Binding-site contacts:
Ligand atom OBN contacts residue PRO56 of chain 1.A at 3.8 Å.
Ligand atom CAE contacts residue VAL116 of chain 1.A at 3.8 Å (hydrophobic).
Ligand atom OAG contacts residue LEU62 of chain 1.A at 3.6 Å.
Ligand atom CBH contacts residue ASN110 of chain 1.A at 3.7 Å.
Ligand atom NAT contacts residue LEU64 of chain 1.A at 3.6 Å.
Ligand atom CAU contacts residue ASN110 of chain 1.A at 3.7 Å.
Ligand atom CAU contacts residue HIS114 of chain 1.A at 3.7 Å.
Ligand atom CBC contacts residue HIS114 of chain 1.A at 3.6 Å.
Ligand atom CAJ contacts residue LEU62 of chain 1.A at 3.8 Å (hydrophobic).
Ligand atom CBE contacts residue TRP51 of chain 1.A at 3.8 Å (hydrophobic).
Ligand atom CAE contacts residue VAL57 of chain 1.A at 3.5 Å (hydrophobic).
Ligand atom CBE contacts residue PRO52 of chain 1.A at 3.7 Å (hydrophobic).
Ligand atom NAV contacts residue ASN110 of chain 1.A at 2.7 Å (h-bond).
Ligand atom CBE contacts residue VAL116 of chain 1.A at 3.8 Å (hydrophobic).
Ligand atom OAM contacts residue ASN110 of chain 1.A at 3.4 Å (h-bond).
Ligand atom OBN contacts residue VAL57 of chain 1.A at 3.7 Å.
Ligand atom CAE contacts residue PRO52 of chain 1.A at 3.6 Å (hydrophobic).
Ligand atom CAC contacts residue VAL116 of chain 1.A at 3.8 Å (hydrophobic).
Ligand atom CAH contacts residue ASN110 of chain 1.A at 3.7 Å.
Ligand atom CAS contacts residue LEU64 of chain 1.A at 3.6 Å (hydrophobic).
Ligand atom CAQ contacts residue TRP51 of chain 1.A at 3.5 Å (hydrophobic).
Ligand atom CAK contacts residue ASN110 of chain 1.A at 3.5 Å.
Ligand atom NAV contacts residue HIS114 of chain 1.A at 3.8 Å.
Ligand atom CBI contacts residue PRO111 of chain 1.A at 3.5 Å (hydrophobic).
Ligand atom OAM contacts residue CYS106 of chain 1.A at 3.6 Å.
Ligand atom FBD contacts residue FMT1 of chain 1.J at 3.6 Å.
Ligand atom CBB contacts residue HIS114 of chain 1.A at 3.7 Å.
Ligand atom CAL contacts residue PRO52 of chain 1.A at 3.7 Å (hydrophobic).
Ligand atom CAP contacts residue TRP51 of chain 1.A at 3.7 Å (hydrophobic).
Ligand atom CBL contacts residue ASP58 of chain 1.A at 3.8 Å.
Ligand atom CAL contacts residue VAL57 of chain 1.A at 3.5 Å (hydrophobic).
Ligand atom CAC contacts residue VAL57 of chain 1.A at 3.7 Å (hydrophobic).
Ligand atom CAI contacts residue ASN110 of chain 1.A at 3.3 Å.
Ligand atom CAN contacts residue LEU62 of chain 1.A at 3.6 Å (hydrophobic).
Ligand atom OBN contacts residue ASP58 of chain 1.A at 3.0 Å (salt-bridge).
Ligand atom CAL contacts residue PHE53 of chain 1.A at 3.6 Å (hydrophobic).
Ligand atom NAD contacts residue VAL116 of chain 1.A at 3.7 Å.
Ligand atom CBH contacts residue HIS114 of chain 1.A at 3.4 Å.
Ligand atom CBH contacts residue PRO111 of chain 1.A at 3.6 Å (hydrophobic).
Ligand atom NAD contacts residue VAL57 of chain 1.A at 3.3 Å.

This small molecule binds to this protein.
Small molecule (SMILES): Cc1cc(F)cc(C)c1Oc1ccc(C(C)(C)O)cc1-c1cn(C)c(=O)c2cc(-c3cnc(C4CCC4)[nH]3)oc12

Sequence of chain 1.A:
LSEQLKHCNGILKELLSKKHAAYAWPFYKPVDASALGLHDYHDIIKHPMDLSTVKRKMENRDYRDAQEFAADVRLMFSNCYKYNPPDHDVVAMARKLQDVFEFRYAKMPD